A small-molecule ligand and the protein it binds are described below.
Small molecule (SMILES): CCOC(=O)C1=CC[C@](C(=O)OC)(c2cc3ccccc3n2C)N[C@@H]1C(=O)OC(C)(C)C

Sequence of chain 1.A:
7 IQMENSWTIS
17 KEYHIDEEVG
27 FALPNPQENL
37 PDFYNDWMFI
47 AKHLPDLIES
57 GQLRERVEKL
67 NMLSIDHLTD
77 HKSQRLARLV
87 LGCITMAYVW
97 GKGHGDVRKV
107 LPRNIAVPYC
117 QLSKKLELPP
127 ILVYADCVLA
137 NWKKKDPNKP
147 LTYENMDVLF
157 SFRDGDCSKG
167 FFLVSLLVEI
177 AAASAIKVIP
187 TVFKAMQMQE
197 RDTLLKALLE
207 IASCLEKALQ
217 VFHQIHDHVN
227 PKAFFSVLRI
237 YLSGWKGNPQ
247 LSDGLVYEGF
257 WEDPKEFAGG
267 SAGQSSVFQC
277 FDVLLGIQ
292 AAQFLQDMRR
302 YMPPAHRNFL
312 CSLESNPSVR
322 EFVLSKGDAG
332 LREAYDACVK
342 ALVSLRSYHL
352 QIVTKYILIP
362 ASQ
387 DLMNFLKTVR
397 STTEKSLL

Binding-site contacts:
Ligand atom C17 contacts residue N391 of chain 1.I at 0.2 Å.
Ligand atom C04 contacts residue TYR130 of chain 1.A at 3.4 Å (hydrophobic).
Ligand atom C28 contacts residue N391 of chain 1.I at 0.3 Å.
Ligand atom C12 contacts residue N391 of chain 1.I at 0.2 Å.
Ligand atom O23 contacts residue N391 of chain 1.I at 0.2 Å (h-bond).
Ligand atom C14 contacts residue N391 of chain 1.I at 0.2 Å.
Ligand atom C01 contacts residue N391 of chain 1.I at 0.3 Å.
Ligand atom C03 contacts residue TYR130 of chain 1.A at 3.3 Å (hydrophobic).
Ligand atom O23 contacts residue HIS350 of chain 1.A at 2.9 Å (h-bond).
Ligand atom O20 contacts residue N391 of chain 1.I at 0.1 Å (h-bond).
Ligand atom C21 contacts residue N391 of chain 1.I at 0.1 Å.
Ligand atom C03 contacts residue N391 of chain 1.I at 0.2 Å.
Ligand atom C19 contacts residue N391 of chain 1.I at 0.1 Å.
Ligand atom C30 contacts residue N391 of chain 1.I at 0.3 Å.
Ligand atom C29 contacts residue N391 of chain 1.I at 0.6 Å.
Ligand atom C06 contacts residue N391 of chain 1.I at 0.4 Å.
Ligand atom C25 contacts residue N391 of chain 1.I at 0.2 Å.
Ligand atom C04 contacts residue N391 of chain 1.I at 0.3 Å.
Ligand atom O31 contacts residue N391 of chain 1.I at 0.3 Å (h-bond).
Ligand atom C14 contacts residue TYR130 of chain 1.A at 3.4 Å (hydrophobic).
Ligand atom C27 contacts residue N391 of chain 1.I at 0.3 Å.
Ligand atom C01 contacts residue SER267 of chain 1.A at 3.4 Å.
Ligand atom O26 contacts residue N391 of chain 1.I at 0.6 Å (h-bond).
Ligand atom C07 contacts residue N391 of chain 1.I at 0.3 Å.
Ligand atom C10 contacts residue N391 of chain 1.I at 0.1 Å.
Ligand atom C22 contacts residue N391 of chain 1.I at 0.1 Å.
Ligand atom O15 contacts residue N391 of chain 1.I at 0.3 Å (h-bond).
Ligand atom C16 contacts residue N391 of chain 1.I at 0.3 Å.
Ligand atom C05 contacts residue N391 of chain 1.I at 0.4 Å.
Ligand atom O13 contacts residue N391 of chain 1.I at 0.3 Å (h-bond).
Ligand atom C18 contacts residue N391 of chain 1.I at 0.2 Å.
Ligand atom N32 contacts residue N391 of chain 1.I at 0.3 Å (h-bond).
Ligand atom C24 contacts residue N391 of chain 1.I at 0.2 Å.
Ligand atom C08 contacts residue N391 of chain 1.I at 0.1 Å.
Ligand atom C16 contacts residue SER171 of chain 1.A at 3.3 Å.
Ligand atom O31 contacts residue ALA268 of chain 1.A at 3.3 Å (h-bond).
Ligand atom N02 contacts residue N391 of chain 1.I at 0.2 Å (h-bond).
Ligand atom C11 contacts residue N391 of chain 1.I at 0.2 Å.
Ligand atom C09 contacts residue N391 of chain 1.I at 0.1 Å.
Ligand atom O20 contacts residue PHE167 of chain 1.A at 3.4 Å.